The protein below binds the small molecule below.
Small molecule (SMILES): CC(=O)N[C@@H]1[C@@H](O)[C@H](O)[C@@H](CO)O[C@H]1O

Sequence of chain 1.D:
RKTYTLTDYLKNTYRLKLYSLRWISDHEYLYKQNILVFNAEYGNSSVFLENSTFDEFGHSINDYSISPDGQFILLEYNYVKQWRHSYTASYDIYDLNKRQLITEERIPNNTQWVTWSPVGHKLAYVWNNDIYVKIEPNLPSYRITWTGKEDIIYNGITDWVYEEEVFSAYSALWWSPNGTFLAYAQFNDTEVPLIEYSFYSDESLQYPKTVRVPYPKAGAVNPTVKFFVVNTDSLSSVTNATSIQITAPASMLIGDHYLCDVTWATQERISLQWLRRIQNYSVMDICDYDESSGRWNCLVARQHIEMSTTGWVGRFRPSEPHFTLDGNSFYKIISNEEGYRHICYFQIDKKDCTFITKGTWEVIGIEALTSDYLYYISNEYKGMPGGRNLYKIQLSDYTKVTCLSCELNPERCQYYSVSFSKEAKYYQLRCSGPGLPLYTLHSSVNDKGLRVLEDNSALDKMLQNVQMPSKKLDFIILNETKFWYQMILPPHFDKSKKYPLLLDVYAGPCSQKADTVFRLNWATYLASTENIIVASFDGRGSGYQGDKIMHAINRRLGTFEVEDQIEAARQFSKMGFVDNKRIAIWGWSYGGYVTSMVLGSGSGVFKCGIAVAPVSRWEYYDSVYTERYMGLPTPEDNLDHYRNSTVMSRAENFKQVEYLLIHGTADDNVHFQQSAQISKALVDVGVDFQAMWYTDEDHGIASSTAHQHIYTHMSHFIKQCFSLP

Binding-site contacts:
Ligand atom O7 contacts residue THR324 of chain 1.D at 3.7 Å.
Ligand atom O6 contacts residue ARG570 of chain 1.D at 3.6 Å (salt-bridge).
Ligand atom C3 contacts residue ASN295 of chain 1.D at 3.7 Å.
Ligand atom C7 contacts residue ASN295 of chain 1.D at 3.5 Å.
Ligand atom C6 contacts residue ARG570 of chain 1.D at 4.3 Å.
Ligand atom N2 contacts residue ASN295 of chain 1.D at 2.9 Å (h-bond).
Ligand atom C4 contacts residue ASN295 of chain 1.D at 4.2 Å.
Ligand atom O7 contacts residue ASN295 of chain 1.D at 3.7 Å.
Ligand atom C7 contacts residue SER323 of chain 1.D at 3.7 Å.
Ligand atom C8 contacts residue SER323 of chain 1.D at 4.5 Å.
Ligand atom C2 contacts residue ASN295 of chain 1.D at 2.3 Å.
Ligand atom O5 contacts residue ILE293 of chain 1.D at 3.6 Å.
Ligand atom C1 contacts residue ASN295 of chain 1.D at 1.5 Å.
Ligand atom O5 contacts residue ASN295 of chain 1.D at 2.4 Å (h-bond).
Ligand atom O7 contacts residue SER323 of chain 1.D at 2.8 Å (h-bond).
Ligand atom C8 contacts residue ASN295 of chain 1.D at 4.4 Å.
Ligand atom C8 contacts residue MET322 of chain 1.D at 3.7 Å (hydrophobic).
Ligand atom C5 contacts residue ILE293 of chain 1.D at 4.3 Å (hydrophobic).
Ligand atom C1 contacts residue ILE293 of chain 1.D at 3.9 Å (hydrophobic).
Ligand atom C5 contacts residue ASN295 of chain 1.D at 3.7 Å.